Sequence of chain 1.B:
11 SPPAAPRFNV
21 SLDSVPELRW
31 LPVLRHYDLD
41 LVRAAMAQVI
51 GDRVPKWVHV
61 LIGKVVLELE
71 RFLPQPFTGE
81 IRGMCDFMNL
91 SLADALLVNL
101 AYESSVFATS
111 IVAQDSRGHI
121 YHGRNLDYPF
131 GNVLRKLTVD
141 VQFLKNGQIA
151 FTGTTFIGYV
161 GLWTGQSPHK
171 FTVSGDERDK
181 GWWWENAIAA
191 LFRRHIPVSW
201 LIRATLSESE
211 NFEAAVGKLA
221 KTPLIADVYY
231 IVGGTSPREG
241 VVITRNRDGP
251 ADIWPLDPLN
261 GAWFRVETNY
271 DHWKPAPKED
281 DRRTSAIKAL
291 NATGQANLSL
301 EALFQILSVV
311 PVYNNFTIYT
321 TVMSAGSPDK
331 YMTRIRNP

A small-molecule ligand and the protein it binds are described below.
Small molecule (SMILES): CC(=O)N[C@@H]1[C@@H](O)[C@H](O)[C@@H](CO)O[C@H]1O

Binding-site contacts:
Ligand atom C1 contacts residue ASN291 of chain 1.B at 1.4 Å.
Ligand atom O5 contacts residue ASN291 of chain 1.B at 2.3 Å (h-bond).
Ligand atom C5 contacts residue ASN291 of chain 1.B at 3.6 Å.
Ligand atom C8 contacts residue ILE287 of chain 1.B at 3.8 Å (hydrophobic).
Ligand atom C2 contacts residue ASN291 of chain 1.B at 2.5 Å.
Ligand atom N2 contacts residue ILE287 of chain 1.B at 4.2 Å.
Ligand atom C8 contacts residue LYS288 of chain 1.B at 4.0 Å.
Ligand atom N2 contacts residue ASN291 of chain 1.B at 3.0 Å (h-bond).
Ligand atom O6 contacts residue ASN291 of chain 1.B at 4.4 Å.
Ligand atom C4 contacts residue ASN291 of chain 1.B at 4.2 Å.
Ligand atom C8 contacts residue ASN291 of chain 1.B at 4.3 Å.
Ligand atom O7 contacts residue ASN291 of chain 1.B at 2.5 Å (h-bond).
Ligand atom C7 contacts residue ILE287 of chain 1.B at 4.0 Å (hydrophobic).
Ligand atom C3 contacts residue ASN291 of chain 1.B at 3.8 Å.
Ligand atom C7 contacts residue ASN291 of chain 1.B at 3.0 Å.